Sequence of chain 1.B:
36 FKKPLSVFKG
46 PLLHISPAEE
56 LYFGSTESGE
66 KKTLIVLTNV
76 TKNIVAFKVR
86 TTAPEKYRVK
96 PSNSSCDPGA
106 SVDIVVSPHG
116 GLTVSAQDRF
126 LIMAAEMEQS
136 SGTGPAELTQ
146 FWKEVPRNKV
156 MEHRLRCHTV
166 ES

Binding-site contacts:
Ligand atom N contacts residue THR86 of chain 1.B at 3.1 Å (h-bond).
Ligand atom O contacts residue THR87 of chain 1.B at 3.5 Å.
Ligand atom C contacts residue VAL84 of chain 1.B at 4.1 Å (hydrophobic).
Ligand atom CA contacts residue VAL84 of chain 1.B at 3.8 Å (hydrophobic).
Ligand atom CE1 contacts residue PHE125 of chain 1.B at 3.7 Å (hydrophobic).
Ligand atom C contacts residue VAL94 of chain 1.B at 3.2 Å (hydrophobic).
Ligand atom CB contacts residue VAL84 of chain 1.B at 3.3 Å (hydrophobic).
Ligand atom CZ contacts residue ARG159 of chain 1.B at 3.8 Å.
Ligand atom CZ contacts residue ARG124 of chain 1.B at 3.6 Å.
Ligand atom CE1 contacts residue LEU126 of chain 1.B at 3.7 Å (hydrophobic).
Ligand atom O contacts residue PRO89 of chain 1.B at 3.6 Å.
Ligand atom CE1 contacts residue THR87 of chain 1.B at 3.9 Å.
Ligand atom N contacts residue VAL84 of chain 1.B at 3.1 Å (h-bond).
Ligand atom O contacts residue VAL94 of chain 1.B at 3.2 Å (h-bond).
Ligand atom CA contacts residue ARG85 of chain 1.B at 3.8 Å.
Ligand atom CE1 contacts residue ARG124 of chain 1.B at 3.6 Å.
Ligand atom CA contacts residue THR86 of chain 1.B at 3.8 Å.
Ligand atom CD1 contacts residue LEU126 of chain 1.B at 3.6 Å (hydrophobic).
Ligand atom CD1 contacts residue THR86 of chain 1.B at 4.1 Å.
Ligand atom OG contacts residue SER97 of chain 1.B at 3.2 Å (h-bond).
Ligand atom O contacts residue ARG85 of chain 1.B at 3.2 Å.
Ligand atom N contacts residue ARG85 of chain 1.B at 4.0 Å.
Ligand atom OD1 contacts residue ARG85 of chain 1.B at 3.3 Å (salt-bridge).
Ligand atom OD2 contacts residue LYS83 of chain 1.B at 3.9 Å.
Ligand atom C contacts residue THR86 of chain 1.B at 4.0 Å.
Ligand atom CD1 contacts residue THR87 of chain 1.B at 4.0 Å.
Ligand atom N contacts residue VAL94 of chain 1.B at 4.0 Å.
Ligand atom C contacts residue ARG85 of chain 1.B at 3.8 Å.
Ligand atom O contacts residue THR86 of chain 1.B at 2.9 Å (h-bond).
Ligand atom CB contacts residue PRO89 of chain 1.B at 3.7 Å (hydrophobic).
Ligand atom CB contacts residue SER97 of chain 1.B at 3.9 Å.
Ligand atom CB contacts residue SER97 of chain 1.B at 3.9 Å.
Ligand atom C contacts residue THR86 of chain 1.B at 4.0 Å.
Ligand atom CB contacts residue PRO89 of chain 1.B at 3.5 Å (hydrophobic).
Ligand atom CA contacts residue SER97 of chain 1.B at 3.8 Å.
Ligand atom CE2 contacts residue ARG159 of chain 1.B at 4.0 Å.
Ligand atom CB contacts residue THR86 of chain 1.B at 3.9 Å.
Ligand atom CA contacts residue VAL94 of chain 1.B at 3.2 Å (hydrophobic).
Ligand atom CA contacts residue THR86 of chain 1.B at 4.0 Å.
Ligand atom N contacts residue ARG85 of chain 1.B at 3.9 Å.

This protein binds this small molecule.
Small molecule (SMILES): C[C@H](NC(=O)[C@H](C)NC(=O)[C@H](CC(=O)O)NC(=O)[C@H](Cc1ccc(O)cc1)NC(=O)[C@H](Cc1ccccc1)NC(=O)[C@@H](N)CCC(=O)O)C(=O)N[C@H](C=O)CO